Sequence of chain 1.F:
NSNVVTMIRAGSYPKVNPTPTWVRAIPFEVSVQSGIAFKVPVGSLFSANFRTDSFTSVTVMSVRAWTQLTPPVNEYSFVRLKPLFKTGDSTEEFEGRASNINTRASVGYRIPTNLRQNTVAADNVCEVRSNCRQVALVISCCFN

Sequence of chain 1.E:
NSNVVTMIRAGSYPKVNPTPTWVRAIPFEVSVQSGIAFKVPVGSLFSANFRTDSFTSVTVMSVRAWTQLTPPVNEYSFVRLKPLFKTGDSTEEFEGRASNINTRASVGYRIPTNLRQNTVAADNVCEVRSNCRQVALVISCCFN

The small molecule below binds the protein below.
Small molecule (SMILES): CO[P](=O)(O)O[C@H]1[C@@H](O)[C@H](n2ccc(=O)[nH]c2=O)O[C@@H]1COP(=O)(O)O

Binding-site contacts:
Ligand atom C5' contacts residue ARG125 of chain 1.F at 4.2 Å.
Ligand atom C1' contacts residue ARG125 of chain 1.F at 4.2 Å.
Ligand atom OP3 contacts residue ILE23 of chain 1.E at 4.3 Å.
Ligand atom C4' contacts residue ARG125 of chain 1.F at 4.3 Å.
Ligand atom C2' contacts residue ARG125 of chain 1.F at 3.6 Å.
Ligand atom O4 contacts residue SER17 of chain 1.E at 3.2 Å.
Ligand atom OP3 contacts residue SER77 of chain 1.F at 4.2 Å.
Ligand atom OP1 contacts residue ILE23 of chain 1.E at 3.7 Å.
Ligand atom N3 contacts residue ARG125 of chain 1.F at 3.6 Å.
Ligand atom C2 contacts residue ARG125 of chain 1.F at 3.7 Å.
Ligand atom O4 contacts residue ARG125 of chain 1.F at 3.9 Å.
Ligand atom C5 contacts residue ARG125 of chain 1.F at 3.5 Å.
Ligand atom O5' contacts residue ARG131 of chain 1.F at 2.8 Å (salt-bridge).
Ligand atom C4 contacts residue ASN16 of chain 1.E at 4.1 Å.
Ligand atom C6 contacts residue ARG125 of chain 1.F at 3.5 Å.
Ligand atom O2 contacts residue ASN16 of chain 1.E at 2.6 Å (h-bond).
Ligand atom OP1 contacts residue ARG131 of chain 1.F at 3.3 Å (salt-bridge).
Ligand atom OP2 contacts residue MET76 of chain 1.F at 4.4 Å.
Ligand atom C4 contacts residue ARG125 of chain 1.F at 3.6 Å.
Ligand atom O3' contacts residue ARG125 of chain 1.F at 4.1 Å.
Ligand atom P contacts residue ILE23 of chain 1.E at 4.2 Å.
Ligand atom O4 contacts residue ASN16 of chain 1.E at 4.4 Å.
Ligand atom P contacts residue ARG125 of chain 1.F at 3.9 Å.
Ligand atom C4 contacts residue SER17 of chain 1.E at 4.1 Å.
Ligand atom N3 contacts residue ASN16 of chain 1.E at 2.9 Å (h-bond).
Ligand atom P contacts residue ARG131 of chain 1.F at 3.5 Å.
Ligand atom N1 contacts residue ARG125 of chain 1.F at 3.7 Å.
Ligand atom OP1 contacts residue ARG125 of chain 1.F at 2.9 Å (salt-bridge).
Ligand atom OP2 contacts residue ILE23 of chain 1.E at 4.2 Å.
Ligand atom OP3 contacts residue ARG125 of chain 1.F at 2.7 Å.
Ligand atom O4 contacts residue THR21 of chain 1.E at 4.1 Å.
Ligand atom C3' contacts residue ARG125 of chain 1.F at 3.3 Å.
Ligand atom OP2 contacts residue ARG131 of chain 1.F at 3.7 Å.
Ligand atom N3 contacts residue SER17 of chain 1.E at 4.3 Å.
Ligand atom C2 contacts residue ASN16 of chain 1.E at 3.1 Å.
Ligand atom OP2 contacts residue SER77 of chain 1.F at 3.8 Å.
Ligand atom N1 contacts residue ASN16 of chain 1.E at 4.4 Å.
Ligand atom O2 contacts residue ARG125 of chain 1.F at 3.9 Å.
Ligand atom C5' contacts residue ARG131 of chain 1.F at 3.6 Å.
Ligand atom O5' contacts residue ARG125 of chain 1.F at 3.2 Å (salt-bridge).